Binding-site contacts:
Ligand atom CAL contacts residue ARG395 of chain 1.A at 3.6 Å.
Ligand atom CAT contacts residue SER391 of chain 1.A at 4.1 Å.
Ligand atom CAI contacts residue ILE350 of chain 1.A at 3.9 Å (hydrophobic).
Ligand atom CAQ contacts residue ILE354 of chain 1.A at 4.0 Å (hydrophobic).
Ligand atom CBH contacts residue TYR65 of chain 1.A at 4.1 Å (hydrophobic).
Ligand atom CAS contacts residue ILE392 of chain 1.A at 4.2 Å (hydrophobic).
Ligand atom CAU contacts residue ILE392 of chain 1.A at 4.3 Å (hydrophobic).
Ligand atom CAM contacts residue ASN398 of chain 1.A at 3.6 Å.
Ligand atom CAX contacts residue ASN398 of chain 1.A at 4.1 Å.
Ligand atom OAW contacts residue THR347 of chain 1.A at 3.1 Å (h-bond).
Ligand atom CAT contacts residue TYR65 of chain 1.A at 4.2 Å (hydrophobic).
Ligand atom CAD contacts residue TYR65 of chain 1.A at 2.7 Å (hydrophobic).
Ligand atom CAY contacts residue ARG395 of chain 1.A at 4.1 Å.
Ligand atom CBC contacts residue THR347 of chain 1.A at 4.0 Å.
Ligand atom CAX contacts residue ARG395 of chain 1.A at 2.4 Å.
Ligand atom CAI contacts residue TYR387 of chain 1.A at 4.2 Å (hydrophobic).
Ligand atom CAE contacts residue SER68 of chain 1.A at 3.6 Å.
Ligand atom CAL contacts residue THR347 of chain 1.A at 3.6 Å.
Ligand atom CAR contacts residue ARG395 of chain 1.A at 3.5 Å.
Ligand atom OAF contacts residue ARG395 of chain 1.A at 3.2 Å (salt-bridge).
Ligand atom CAK contacts residue TYR387 of chain 1.A at 4.0 Å (hydrophobic).
Ligand atom OAF contacts residue ASN398 of chain 1.A at 4.0 Å.
Ligand atom CAY contacts residue THR347 of chain 1.A at 3.8 Å.
Ligand atom OAH contacts residue ARG395 of chain 1.A at 1.3 Å (salt-bridge).
Ligand atom CAR contacts residue TYR65 of chain 1.A at 4.3 Å (hydrophobic).
Ligand atom CAS contacts residue TYR65 of chain 1.A at 3.8 Å (hydrophobic).
Ligand atom CAY contacts residue TYR394 of chain 1.A at 4.1 Å (hydrophobic).
Ligand atom CAM contacts residue ARG395 of chain 1.A at 3.5 Å.
Ligand atom CAM contacts residue THR347 of chain 1.A at 4.3 Å.
Ligand atom CAN contacts residue ILE69 of chain 1.A at 3.9 Å (hydrophobic).
Ligand atom OAG contacts residue ARG395 of chain 1.A at 4.1 Å.
Ligand atom CAZ contacts residue VAL351 of chain 1.A at 4.3 Å (hydrophobic).
Ligand atom CAV contacts residue VAL351 of chain 1.A at 3.8 Å (hydrophobic).
Ligand atom CAT contacts residue ARG395 of chain 1.A at 4.0 Å.
Ligand atom CAI contacts residue VAL351 of chain 1.A at 4.0 Å (hydrophobic).
Ligand atom CAV contacts residue THR347 of chain 1.A at 3.7 Å.
Ligand atom CBD contacts residue SER68 of chain 1.A at 4.2 Å.
Ligand atom CAA contacts residue ILE69 of chain 1.A at 3.4 Å (hydrophobic).
Ligand atom OAG contacts residue ILE350 of chain 1.A at 4.1 Å.
Ligand atom OAG contacts residue TYR394 of chain 1.A at 3.1 Å.

A small-molecule ligand and the protein it binds are described below.
Small molecule (SMILES): CC(C)CCC[C@@H](C)[C@H]1CC[C@H]2[C@@H]3CC=C4C[C@@H](OC(=O)CCC(=O)O)CC[C@]4(C)[C@H]3CC[C@]12C

Sequence of chain 1.A:
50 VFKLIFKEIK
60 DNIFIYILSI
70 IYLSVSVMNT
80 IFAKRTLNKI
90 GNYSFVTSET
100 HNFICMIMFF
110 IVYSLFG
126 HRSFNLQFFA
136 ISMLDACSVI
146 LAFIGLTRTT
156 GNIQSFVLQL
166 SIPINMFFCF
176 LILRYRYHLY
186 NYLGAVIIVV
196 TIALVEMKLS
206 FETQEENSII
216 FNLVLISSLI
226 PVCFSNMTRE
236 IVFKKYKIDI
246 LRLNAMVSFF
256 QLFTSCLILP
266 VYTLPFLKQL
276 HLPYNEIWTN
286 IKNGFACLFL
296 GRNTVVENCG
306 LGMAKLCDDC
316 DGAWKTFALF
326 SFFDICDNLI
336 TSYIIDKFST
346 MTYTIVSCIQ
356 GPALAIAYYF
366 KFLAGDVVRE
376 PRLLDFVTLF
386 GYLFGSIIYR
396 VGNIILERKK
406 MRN